Binding-site contacts:
Ligand atom C7 contacts residue ASN250 of chain 1.I at 3.1 Å.
Ligand atom C1 contacts residue ASN250 of chain 1.I at 1.5 Å.
Ligand atom C5 contacts residue ASN250 of chain 1.I at 3.7 Å.
Ligand atom O7 contacts residue GLY26 of chain 1.K at 3.0 Å (h-bond).
Ligand atom C6 contacts residue PHE25 of chain 1.K at 4.0 Å (hydrophobic).
Ligand atom O5 contacts residue ASN250 of chain 1.I at 2.4 Å (h-bond).
Ligand atom N2 contacts residue ASN250 of chain 1.I at 2.8 Å (h-bond).
Ligand atom C2 contacts residue ASN250 of chain 1.I at 2.4 Å.
Ligand atom O6 contacts residue PHE25 of chain 1.K at 4.2 Å.
Ligand atom O5 contacts residue GLU2 of chain 1.K at 4.4 Å.
Ligand atom N2 contacts residue GLY26 of chain 1.K at 4.3 Å.
Ligand atom O4 contacts residue GLU2 of chain 1.K at 4.4 Å.
Ligand atom C8 contacts residue ASN250 of chain 1.I at 4.1 Å.
Ligand atom C5 contacts residue PHE25 of chain 1.K at 4.2 Å (hydrophobic).
Ligand atom C8 contacts residue GLY26 of chain 1.K at 4.4 Å.
Ligand atom O7 contacts residue PHE25 of chain 1.K at 3.5 Å.
Ligand atom C4 contacts residue ASN250 of chain 1.I at 4.2 Å.
Ligand atom O7 contacts residue ASN250 of chain 1.I at 3.2 Å (h-bond).
Ligand atom C6 contacts residue VAL3 of chain 1.K at 4.2 Å (hydrophobic).
Ligand atom O3 contacts residue PHE25 of chain 1.K at 4.5 Å.
Ligand atom C7 contacts residue GLY26 of chain 1.K at 3.7 Å.
Ligand atom C2 contacts residue GLY26 of chain 1.K at 4.4 Å.
Ligand atom C3 contacts residue GLU2 of chain 1.K at 3.9 Å.
Ligand atom C1 contacts residue ASN238 of chain 1.I at 4.2 Å.
Ligand atom O3 contacts residue GLU2 of chain 1.K at 3.1 Å (salt-bridge).
Ligand atom O4 contacts residue GLY26 of chain 1.K at 3.7 Å.
Ligand atom C3 contacts residue ASN250 of chain 1.I at 3.8 Å.
Ligand atom O5 contacts residue ASN238 of chain 1.I at 3.7 Å.

Sequence of chain 1.I:
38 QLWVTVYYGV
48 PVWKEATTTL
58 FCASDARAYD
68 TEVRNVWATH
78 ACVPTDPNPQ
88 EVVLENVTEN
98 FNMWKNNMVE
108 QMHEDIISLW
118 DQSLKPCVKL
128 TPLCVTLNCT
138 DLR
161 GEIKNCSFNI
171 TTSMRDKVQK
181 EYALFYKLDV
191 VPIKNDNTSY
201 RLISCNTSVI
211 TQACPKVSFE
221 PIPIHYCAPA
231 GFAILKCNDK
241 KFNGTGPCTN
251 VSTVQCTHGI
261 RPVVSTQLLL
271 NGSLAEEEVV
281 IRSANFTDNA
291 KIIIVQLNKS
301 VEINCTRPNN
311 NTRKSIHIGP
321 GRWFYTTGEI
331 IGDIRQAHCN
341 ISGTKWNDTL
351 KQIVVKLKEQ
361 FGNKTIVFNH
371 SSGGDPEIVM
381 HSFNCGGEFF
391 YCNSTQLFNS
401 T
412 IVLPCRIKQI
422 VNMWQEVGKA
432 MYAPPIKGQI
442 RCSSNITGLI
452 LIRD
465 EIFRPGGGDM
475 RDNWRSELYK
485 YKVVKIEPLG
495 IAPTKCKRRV

Sequence of chain 1.K:
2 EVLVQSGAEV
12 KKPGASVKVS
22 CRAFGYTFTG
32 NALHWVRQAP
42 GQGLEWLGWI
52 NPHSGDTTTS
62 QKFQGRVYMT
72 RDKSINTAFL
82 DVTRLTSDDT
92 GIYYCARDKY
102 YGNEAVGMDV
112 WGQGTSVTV

A protein and the small-molecule ligand that binds it are described below.
Small molecule (SMILES): CC(=O)N[C@H]1[C@H](O[C@H]2[C@H](O)[C@@H](NC(C)=O)CO[C@@H]2CO)O[C@H](CO)[C@@H](O[C@@H]2O[C@H](CO[C@H]3O[C@H](CO)[C@@H](O)[C@H](O)[C@@H]3O)[C@@H](O)[C@H](O)[C@@H]2O)[C@@H]1O